Binding-site contacts:
Ligand atom O contacts residue HIS125 of chain 1.B at 3.0 Å (h-bond).
Ligand atom CN contacts residue TRP22 of chain 1.C at 3.3 Å (hydrophobic).
Ligand atom O6 contacts residue PO41 of chain 1.P at 3.0 Å (h-bond).
Ligand atom O contacts residue THR1 of chain 1.C at 2.2 Å (h-bond).
Ligand atom CD1 contacts residue TRP22 of chain 1.C at 3.4 Å (hydrophobic).
Ligand atom O contacts residue LYS21 of chain 1.C at 3.0 Å (salt-bridge).
Ligand atom CG2 contacts residue THR20 of chain 1.C at 3.2 Å.
Ligand atom C24 contacts residue GLU176 of chain 1.C at 3.3 Å.
Ligand atom C23 contacts residue THR1 of chain 1.C at 1.3 Å.
Ligand atom C contacts residue PO41 of chain 1.P at 3.5 Å.
Ligand atom C14 contacts residue GLY50 of chain 1.C at 3.2 Å.
Ligand atom O contacts residue GLY50 of chain 1.C at 3.2 Å (h-bond).
Ligand atom CA contacts residue THR1 of chain 1.C at 2.5 Å.
Ligand atom O contacts residue ALA52 of chain 1.C at 3.0 Å (h-bond).
Ligand atom C16 contacts residue LYS37 of chain 1.C at 3.7 Å.
Ligand atom O contacts residue PO41 of chain 1.P at 2.4 Å (h-bond).
Ligand atom CG2 contacts residue LYS21 of chain 1.C at 3.6 Å.
Ligand atom C contacts residue THR1 of chain 1.C at 1.4 Å.
Ligand atom C22 contacts residue THR1 of chain 1.C at 2.5 Å.
Ligand atom CG1 contacts residue HIS125 of chain 1.B at 3.6 Å.
Ligand atom N contacts residue LYS21 of chain 1.C at 2.9 Å (salt-bridge).
Ligand atom CG1 contacts residue TRP22 of chain 1.C at 3.7 Å (hydrophobic).
Ligand atom C23 contacts residue PO41 of chain 1.P at 2.8 Å.
Ligand atom C24 contacts residue THR1 of chain 1.C at 3.3 Å.
Ligand atom CH3 contacts residue ASP110 of chain 1.B at 3.6 Å.
Ligand atom C23 contacts residue GLU176 of chain 1.C at 3.2 Å.
Ligand atom O contacts residue THR20 of chain 1.C at 3.4 Å.
Ligand atom CA contacts residue LYS21 of chain 1.C at 3.3 Å.
Ligand atom C contacts residue HIS125 of chain 1.B at 3.8 Å.
Ligand atom C14 contacts residue THR1 of chain 1.C at 3.0 Å.
Ligand atom N contacts residue GLY50 of chain 1.C at 3.0 Å (h-bond).
Ligand atom CH3 contacts residue TRP22 of chain 1.C at 3.4 Å (hydrophobic).
Ligand atom C24 contacts residue LEU19 of chain 1.C at 3.4 Å (hydrophobic).
Ligand atom CA contacts residue GLY50 of chain 1.C at 3.5 Å.
Ligand atom C22 contacts residue PO41 of chain 1.P at 3.6 Å.
Ligand atom O6 contacts residue THR1 of chain 1.C at 3.7 Å.
Ligand atom O contacts residue SER51 of chain 1.C at 3.7 Å.
Ligand atom CD1 contacts residue GLN129 of chain 1.B at 3.7 Å.
Ligand atom C contacts residue LYS21 of chain 1.C at 3.5 Å.
Ligand atom C15 contacts residue ALA52 of chain 1.C at 3.6 Å (hydrophobic).

Sequence of chain 1.B:
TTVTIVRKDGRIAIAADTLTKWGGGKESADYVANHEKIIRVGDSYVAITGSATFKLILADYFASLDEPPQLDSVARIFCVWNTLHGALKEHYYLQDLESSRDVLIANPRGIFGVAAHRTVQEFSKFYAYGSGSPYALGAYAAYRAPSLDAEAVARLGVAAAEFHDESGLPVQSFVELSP

This protein binds this small molecule.
Small molecule (SMILES): CC[C@H](C)[C@H](NC(=O)[C@H]([C@@H](C)CC)N(C)C(C)=O)C(=O)N[C@H](C(=O)N[C@@H](CC(C)C)[C@@H](O)C(C)(C)O)[C@@H](C)O

Sequence of chain 1.C:
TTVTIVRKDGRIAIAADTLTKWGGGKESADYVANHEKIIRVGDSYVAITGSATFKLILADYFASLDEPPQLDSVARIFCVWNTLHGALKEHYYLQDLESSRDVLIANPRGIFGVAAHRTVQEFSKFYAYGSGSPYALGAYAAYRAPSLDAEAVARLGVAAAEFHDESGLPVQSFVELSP